Binding-site contacts:
Ligand atom N25 contacts residue ALA35 of chain 1.A at 3.5 Å.
Ligand atom C12 contacts residue ALA35 of chain 1.A at 3.4 Å (hydrophobic).
Ligand atom C04 contacts residue LEU136 of chain 1.A at 3.7 Å (hydrophobic).
Ligand atom N07 contacts residue VAL22 of chain 1.A at 3.9 Å.
Ligand atom C16 contacts residue ASP147 of chain 1.A at 3.4 Å.
Ligand atom C02 contacts residue LEU14 of chain 1.A at 3.8 Å (hydrophobic).
Ligand atom S03 contacts residue LEU14 of chain 1.A at 3.9 Å.
Ligand atom O26 contacts residue CYS86 of chain 1.A at 2.8 Å (h-bond).
Ligand atom N25 contacts residue LEU136 of chain 1.A at 3.7 Å.
Ligand atom C12 contacts residue GLU84 of chain 1.A at 3.6 Å.
Ligand atom C16 contacts residue ASN134 of chain 1.A at 3.6 Å.
Ligand atom C22 contacts residue SER87 of chain 1.A at 3.5 Å.
Ligand atom C17 contacts residue ASP147 of chain 1.A at 3.6 Å.
Ligand atom N15 contacts residue ASN134 of chain 1.A at 3.2 Å (h-bond).
Ligand atom S03 contacts residue CYS86 of chain 1.A at 3.4 Å (h-bond).
Ligand atom C14 contacts residue ASP147 of chain 1.A at 3.6 Å.
Ligand atom O26 contacts residue TYR85 of chain 1.A at 3.4 Å.
Ligand atom C19 contacts residue LEU14 of chain 1.A at 3.2 Å (hydrophobic).
Ligand atom C14 contacts residue GLU133 of chain 1.A at 3.1 Å.
Ligand atom N25 contacts residue GLU84 of chain 1.A at 2.9 Å (salt-bridge).
Ligand atom N15 contacts residue GLU133 of chain 1.A at 2.8 Å (salt-bridge).
Ligand atom C17 contacts residue GLU16 of chain 1.A at 3.7 Å.
Ligand atom C06 contacts residue LEU136 of chain 1.A at 3.3 Å (hydrophobic).
Ligand atom N15 contacts residue ASP147 of chain 1.A at 2.8 Å (salt-bridge).
Ligand atom N07 contacts residue LEU136 of chain 1.A at 3.4 Å.
Ligand atom C23 contacts residue GLY89 of chain 1.A at 3.6 Å.
Ligand atom C16 contacts residue GLU133 of chain 1.A at 3.4 Å.
Ligand atom C01 contacts residue LEU14 of chain 1.A at 3.9 Å (hydrophobic).
Ligand atom O26 contacts residue ALA35 of chain 1.A at 3.5 Å.
Ligand atom O26 contacts residue GLU84 of chain 1.A at 3.4 Å (salt-bridge).
Ligand atom C23 contacts residue CYS86 of chain 1.A at 3.3 Å (hydrophobic).
Ligand atom C12 contacts residue LEU136 of chain 1.A at 3.5 Å (hydrophobic).
Ligand atom C14 contacts residue GLU90 of chain 1.A at 3.6 Å.
Ligand atom C11 contacts residue GLY89 of chain 1.A at 3.8 Å.
Ligand atom C12 contacts residue CYS86 of chain 1.A at 3.9 Å (hydrophobic).
Ligand atom C18 contacts residue GLU16 of chain 1.A at 3.9 Å.
Ligand atom C20 contacts residue LEU14 of chain 1.A at 3.9 Å (hydrophobic).
Ligand atom N08 contacts residue LEU136 of chain 1.A at 3.8 Å.
Ligand atom C16 contacts residue GLU90 of chain 1.A at 3.9 Å.
Ligand atom C18 contacts residue GLU90 of chain 1.A at 3.9 Å.

The small molecule below binds the protein below.
Small molecule (SMILES): NC(=O)c1nnc(N[C@H]2CCCNC2)c2cc(-c3ccc(Cl)cc3)sc12

Sequence of chain 1.A:
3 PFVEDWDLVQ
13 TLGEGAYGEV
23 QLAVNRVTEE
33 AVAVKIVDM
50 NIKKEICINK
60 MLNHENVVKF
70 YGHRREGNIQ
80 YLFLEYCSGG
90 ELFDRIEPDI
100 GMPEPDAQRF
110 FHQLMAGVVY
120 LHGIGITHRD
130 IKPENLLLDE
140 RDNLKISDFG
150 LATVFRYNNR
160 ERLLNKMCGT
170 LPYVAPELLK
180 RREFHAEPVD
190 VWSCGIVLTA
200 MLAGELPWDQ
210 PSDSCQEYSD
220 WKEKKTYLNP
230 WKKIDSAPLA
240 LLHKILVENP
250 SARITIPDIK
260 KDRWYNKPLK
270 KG